This small molecule binds to this protein.
Small molecule (SMILES): OC[C@H]1O[C@@](CO)(O[C@H]2O[C@H](CO)[C@@H](O)[C@H](O)[C@H]2O)[C@@H](O)[C@@H]1O

Binding-site contacts:
Ligand atom O5 contacts residue TYR223 of chain 1.C at 4.4 Å.
Ligand atom C1 contacts residue GLU229 of chain 1.C at 3.6 Å.
Ligand atom O2 contacts residue GLU219 of chain 1.C at 4.4 Å.
Ligand atom C2 contacts residue TYR223 of chain 1.C at 4.4 Å (hydrophobic).
Ligand atom O2 contacts residue TYR281 of chain 1.C at 4.3 Å.
Ligand atom O4 contacts residue ASN231 of chain 1.C at 4.1 Å.
Ligand atom C4 contacts residue TYR281 of chain 1.C at 3.5 Å (hydrophobic).
Ligand atom O3 contacts residue ASN233 of chain 1.C at 2.8 Å (h-bond).
Ligand atom C4 contacts residue ASN233 of chain 1.C at 3.4 Å.
Ligand atom C3 contacts residue ASN233 of chain 1.C at 3.6 Å.
Ligand atom O4 contacts residue ASN233 of chain 1.C at 2.8 Å (h-bond).
Ligand atom O4 contacts residue TYR281 of chain 1.C at 4.2 Å.
Ligand atom C3 contacts residue ASN231 of chain 1.C at 4.4 Å.
Ligand atom C1 contacts residue TYR223 of chain 1.C at 3.6 Å (hydrophobic).
Ligand atom O5 contacts residue GLU229 of chain 1.C at 3.9 Å.
Ligand atom O3 contacts residue ASN231 of chain 1.C at 3.2 Å (h-bond).
Ligand atom C4 contacts residue ASN231 of chain 1.C at 4.4 Å.
Ligand atom O2 contacts residue PHE230 of chain 1.C at 3.1 Å (h-bond).
Ligand atom C3 contacts residue ASN231 of chain 1.C at 3.3 Å.
Ligand atom C1 contacts residue PHE230 of chain 1.C at 3.4 Å (hydrophobic).
Ligand atom C1 contacts residue GLU219 of chain 1.C at 3.8 Å.
Ligand atom O2 contacts residue TYR223 of chain 1.C at 2.8 Å (h-bond).
Ligand atom O2 contacts residue ASN231 of chain 1.C at 4.1 Å.
Ligand atom C1 contacts residue ASN231 of chain 1.C at 4.0 Å.
Ligand atom O2 contacts residue ILE232 of chain 1.C at 3.0 Å (h-bond).
Ligand atom C2 contacts residue ILE232 of chain 1.C at 4.0 Å (hydrophobic).
Ligand atom C3 contacts residue TYR281 of chain 1.C at 3.5 Å (hydrophobic).
Ligand atom C2 contacts residue GLU219 of chain 1.C at 4.1 Å.
Ligand atom C1 contacts residue TYR223 of chain 1.C at 3.7 Å (hydrophobic).
Ligand atom O3 contacts residue TYR281 of chain 1.C at 2.9 Å (h-bond).
Ligand atom C3 contacts residue ILE232 of chain 1.C at 4.0 Å (hydrophobic).
Ligand atom O3 contacts residue ASN231 of chain 1.C at 3.1 Å (h-bond).
Ligand atom C2 contacts residue TYR223 of chain 1.C at 3.4 Å (hydrophobic).
Ligand atom O1 contacts residue GLU229 of chain 1.C at 2.8 Å (salt-bridge).
Ligand atom C2 contacts residue TYR281 of chain 1.C at 3.5 Å (hydrophobic).
Ligand atom O3 contacts residue ILE232 of chain 1.C at 3.4 Å (h-bond).
Ligand atom O1 contacts residue PHE230 of chain 1.C at 4.1 Å.
Ligand atom O2 contacts residue ASN231 of chain 1.C at 3.5 Å.
Ligand atom O2 contacts residue TYR223 of chain 1.C at 4.2 Å.
Ligand atom O5 contacts residue GLU219 of chain 1.C at 4.3 Å.

Sequence of chain 1.C:
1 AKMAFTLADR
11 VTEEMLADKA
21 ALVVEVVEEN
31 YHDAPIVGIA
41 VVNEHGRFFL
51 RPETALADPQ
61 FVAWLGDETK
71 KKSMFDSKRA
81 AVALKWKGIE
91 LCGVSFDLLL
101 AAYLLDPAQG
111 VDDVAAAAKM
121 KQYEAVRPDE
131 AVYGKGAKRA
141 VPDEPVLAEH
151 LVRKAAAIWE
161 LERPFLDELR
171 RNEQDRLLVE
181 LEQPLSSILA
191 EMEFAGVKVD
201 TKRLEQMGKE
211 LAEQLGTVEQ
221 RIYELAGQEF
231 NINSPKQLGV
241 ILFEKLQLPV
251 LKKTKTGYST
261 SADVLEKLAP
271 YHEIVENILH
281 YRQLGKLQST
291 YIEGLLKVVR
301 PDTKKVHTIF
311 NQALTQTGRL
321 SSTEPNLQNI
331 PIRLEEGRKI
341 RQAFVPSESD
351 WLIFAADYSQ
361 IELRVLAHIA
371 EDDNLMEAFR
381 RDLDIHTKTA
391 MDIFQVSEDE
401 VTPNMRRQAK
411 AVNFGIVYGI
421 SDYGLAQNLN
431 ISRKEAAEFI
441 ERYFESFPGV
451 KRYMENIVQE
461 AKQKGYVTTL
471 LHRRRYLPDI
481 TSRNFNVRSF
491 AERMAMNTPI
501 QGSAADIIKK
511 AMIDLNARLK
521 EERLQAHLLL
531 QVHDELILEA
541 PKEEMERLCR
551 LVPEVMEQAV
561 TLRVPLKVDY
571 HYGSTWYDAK